Binding-site contacts:
Ligand atom O7 contacts residue ASN12 of chain 59.A at 4.2 Å.
Ligand atom O5 contacts residue ASN12 of chain 59.A at 2.6 Å (h-bond).
Ligand atom C5 contacts residue ASN12 of chain 59.A at 3.9 Å.
Ligand atom C7 contacts residue ASN12 of chain 59.A at 4.3 Å.
Ligand atom N2 contacts residue ASN12 of chain 59.A at 4.0 Å.
Ligand atom C2 contacts residue ASN12 of chain 59.A at 3.5 Å.
Ligand atom C1 contacts residue ASN12 of chain 59.A at 2.1 Å.

Sequence of chain 59.A:
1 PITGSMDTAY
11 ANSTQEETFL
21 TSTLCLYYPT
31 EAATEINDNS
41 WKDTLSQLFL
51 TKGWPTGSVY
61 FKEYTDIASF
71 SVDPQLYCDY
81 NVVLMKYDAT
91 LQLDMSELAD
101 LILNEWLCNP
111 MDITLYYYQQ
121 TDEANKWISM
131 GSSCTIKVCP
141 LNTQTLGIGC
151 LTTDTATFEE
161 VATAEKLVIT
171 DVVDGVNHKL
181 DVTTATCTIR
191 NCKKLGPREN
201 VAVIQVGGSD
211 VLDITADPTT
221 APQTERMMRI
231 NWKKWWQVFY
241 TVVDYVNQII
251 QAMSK

The small molecule below binds the protein below.
Small molecule (SMILES): CC(=O)N[C@H]1[C@H](O[C@H]2[C@H](O)[C@@H](NC(C)=O)CO[C@@H]2CO)O[C@H](CO)[C@@H](O)[C@@H]1O